Sequence of chain 1.B:
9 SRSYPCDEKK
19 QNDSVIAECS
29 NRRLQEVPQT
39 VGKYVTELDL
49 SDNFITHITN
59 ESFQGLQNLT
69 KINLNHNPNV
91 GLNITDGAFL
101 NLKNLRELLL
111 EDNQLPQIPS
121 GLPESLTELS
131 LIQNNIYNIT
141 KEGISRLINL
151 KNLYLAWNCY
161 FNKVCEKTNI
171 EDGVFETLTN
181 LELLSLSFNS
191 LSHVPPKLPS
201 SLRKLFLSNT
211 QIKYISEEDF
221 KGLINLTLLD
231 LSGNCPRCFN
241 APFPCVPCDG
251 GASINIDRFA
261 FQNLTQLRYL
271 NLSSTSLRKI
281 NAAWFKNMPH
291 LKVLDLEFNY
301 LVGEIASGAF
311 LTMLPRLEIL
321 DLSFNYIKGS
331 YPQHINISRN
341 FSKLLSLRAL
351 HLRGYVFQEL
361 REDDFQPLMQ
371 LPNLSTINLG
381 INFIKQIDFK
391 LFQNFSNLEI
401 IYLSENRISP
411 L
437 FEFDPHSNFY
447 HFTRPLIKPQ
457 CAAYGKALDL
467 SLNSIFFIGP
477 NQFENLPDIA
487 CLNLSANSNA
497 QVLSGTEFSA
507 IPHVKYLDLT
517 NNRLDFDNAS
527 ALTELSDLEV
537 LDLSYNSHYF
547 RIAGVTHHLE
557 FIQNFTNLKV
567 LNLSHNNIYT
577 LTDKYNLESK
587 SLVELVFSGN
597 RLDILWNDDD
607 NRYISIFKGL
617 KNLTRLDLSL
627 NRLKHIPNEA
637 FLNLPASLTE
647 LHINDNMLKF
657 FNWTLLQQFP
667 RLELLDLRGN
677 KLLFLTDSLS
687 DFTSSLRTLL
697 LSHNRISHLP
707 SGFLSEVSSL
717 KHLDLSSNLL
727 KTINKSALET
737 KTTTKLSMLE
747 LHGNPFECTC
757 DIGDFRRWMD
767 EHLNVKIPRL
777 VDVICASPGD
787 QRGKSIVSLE

Sequence of chain 1.C:
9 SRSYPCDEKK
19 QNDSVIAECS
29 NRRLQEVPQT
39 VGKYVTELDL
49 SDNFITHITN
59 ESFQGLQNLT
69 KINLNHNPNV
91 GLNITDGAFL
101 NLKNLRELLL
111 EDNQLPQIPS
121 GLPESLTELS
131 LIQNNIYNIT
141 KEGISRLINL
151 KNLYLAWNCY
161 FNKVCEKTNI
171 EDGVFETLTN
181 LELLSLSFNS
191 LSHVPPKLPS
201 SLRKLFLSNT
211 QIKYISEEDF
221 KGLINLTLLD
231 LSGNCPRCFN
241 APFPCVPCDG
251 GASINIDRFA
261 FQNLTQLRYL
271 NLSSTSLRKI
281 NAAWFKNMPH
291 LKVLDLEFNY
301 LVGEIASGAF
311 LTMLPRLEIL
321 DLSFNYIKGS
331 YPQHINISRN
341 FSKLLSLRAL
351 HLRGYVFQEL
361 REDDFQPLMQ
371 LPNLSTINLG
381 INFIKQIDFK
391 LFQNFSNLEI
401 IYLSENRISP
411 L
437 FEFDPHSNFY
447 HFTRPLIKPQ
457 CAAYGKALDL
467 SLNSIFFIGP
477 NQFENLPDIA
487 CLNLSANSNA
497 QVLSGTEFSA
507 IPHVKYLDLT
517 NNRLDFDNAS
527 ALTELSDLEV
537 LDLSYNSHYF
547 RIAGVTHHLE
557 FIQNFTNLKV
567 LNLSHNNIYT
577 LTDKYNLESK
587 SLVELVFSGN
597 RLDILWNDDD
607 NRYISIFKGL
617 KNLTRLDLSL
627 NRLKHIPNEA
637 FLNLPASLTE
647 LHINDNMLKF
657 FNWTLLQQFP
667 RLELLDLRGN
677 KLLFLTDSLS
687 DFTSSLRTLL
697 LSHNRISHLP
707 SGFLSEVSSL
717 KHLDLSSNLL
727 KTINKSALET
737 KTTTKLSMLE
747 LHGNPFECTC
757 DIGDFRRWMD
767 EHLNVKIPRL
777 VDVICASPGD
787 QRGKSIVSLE

Binding-site contacts:
Ligand atom N1 contacts residue ASP521 of chain 1.C at 2.6 Å (salt-bridge).
Ligand atom C1 contacts residue PHE383 of chain 1.B at 3.4 Å (hydrophobic).
Ligand atom N contacts residue THR552 of chain 1.C at 3.2 Å (h-bond).
Ligand atom C15 contacts residue SO41 of chain 1.DA at 3.7 Å.
Ligand atom C4 contacts residue PHE383 of chain 1.B at 3.5 Å (hydrophobic).
Ligand atom C14 contacts residue TYR331 of chain 1.B at 3.6 Å (hydrophobic).
Ligand atom C2 contacts residue PHE383 of chain 1.B at 3.6 Å (hydrophobic).
Ligand atom N1 contacts residue PHE383 of chain 1.B at 3.3 Å.
Ligand atom C11 contacts residue ILE327 of chain 1.B at 3.8 Å (hydrophobic).
Ligand atom C5 contacts residue THR552 of chain 1.C at 3.6 Å.
Ligand atom C6 contacts residue TYR326 of chain 1.B at 3.8 Å (hydrophobic).
Ligand atom C4 contacts residue THR552 of chain 1.C at 3.5 Å.
Ligand atom C8 contacts residue GLY550 of chain 1.C at 3.8 Å.
Ligand atom C15 contacts residue ARG407 of chain 1.B at 3.5 Å.
Ligand atom C8 contacts residue GLY354 of chain 1.B at 3.7 Å.
Ligand atom C1 contacts residue ASP521 of chain 1.C at 3.6 Å.
Ligand atom C contacts residue ASP523 of chain 1.C at 3.5 Å.
Ligand atom C14 contacts residue SO41 of chain 1.DA at 3.6 Å.
Ligand atom N1 contacts residue ASP523 of chain 1.C at 3.7 Å.
Ligand atom C11 contacts residue SER330 of chain 1.B at 3.3 Å.
Ligand atom N contacts residue ASP521 of chain 1.C at 2.8 Å (salt-bridge).
Ligand atom N contacts residue VAL551 of chain 1.C at 3.6 Å.
Ligand atom C16 contacts residue ASP521 of chain 1.C at 3.6 Å.
Ligand atom C16 contacts residue ARG407 of chain 1.B at 3.8 Å.
Ligand atom C contacts residue PHE383 of chain 1.B at 3.3 Å (hydrophobic).
Ligand atom C11 contacts residue TYR326 of chain 1.B at 3.7 Å (hydrophobic).
Ligand atom O contacts residue GLY550 of chain 1.C at 3.7 Å.
Ligand atom O contacts residue TYR326 of chain 1.B at 3.5 Å.
Ligand atom C16 contacts residue PHE383 of chain 1.B at 3.7 Å (hydrophobic).
Ligand atom C contacts residue ASP521 of chain 1.C at 3.4 Å.
Ligand atom C7 contacts residue GLY550 of chain 1.C at 3.5 Å.
Ligand atom C13 contacts residue SO41 of chain 1.DA at 3.8 Å.
Ligand atom C3 contacts residue PHE383 of chain 1.B at 3.4 Å (hydrophobic).
Ligand atom N2 contacts residue VAL551 of chain 1.C at 3.7 Å.
Ligand atom C8 contacts residue PHE324 of chain 1.B at 3.6 Å (hydrophobic).
Ligand atom N2 contacts residue THR552 of chain 1.C at 2.9 Å (h-bond).
Ligand atom C9 contacts residue VAL356 of chain 1.B at 3.5 Å (hydrophobic).
Ligand atom N3 contacts residue PHE383 of chain 1.B at 3.9 Å.
Ligand atom C4 contacts residue ASP523 of chain 1.C at 3.7 Å.
Ligand atom N contacts residue ASP523 of chain 1.C at 3.8 Å.

This protein binds this small molecule.
Small molecule (SMILES): CCOCc1nc2c(N)nc3ccccc3c2n1CC(C)(C)O